Sequence of chain 1.A:
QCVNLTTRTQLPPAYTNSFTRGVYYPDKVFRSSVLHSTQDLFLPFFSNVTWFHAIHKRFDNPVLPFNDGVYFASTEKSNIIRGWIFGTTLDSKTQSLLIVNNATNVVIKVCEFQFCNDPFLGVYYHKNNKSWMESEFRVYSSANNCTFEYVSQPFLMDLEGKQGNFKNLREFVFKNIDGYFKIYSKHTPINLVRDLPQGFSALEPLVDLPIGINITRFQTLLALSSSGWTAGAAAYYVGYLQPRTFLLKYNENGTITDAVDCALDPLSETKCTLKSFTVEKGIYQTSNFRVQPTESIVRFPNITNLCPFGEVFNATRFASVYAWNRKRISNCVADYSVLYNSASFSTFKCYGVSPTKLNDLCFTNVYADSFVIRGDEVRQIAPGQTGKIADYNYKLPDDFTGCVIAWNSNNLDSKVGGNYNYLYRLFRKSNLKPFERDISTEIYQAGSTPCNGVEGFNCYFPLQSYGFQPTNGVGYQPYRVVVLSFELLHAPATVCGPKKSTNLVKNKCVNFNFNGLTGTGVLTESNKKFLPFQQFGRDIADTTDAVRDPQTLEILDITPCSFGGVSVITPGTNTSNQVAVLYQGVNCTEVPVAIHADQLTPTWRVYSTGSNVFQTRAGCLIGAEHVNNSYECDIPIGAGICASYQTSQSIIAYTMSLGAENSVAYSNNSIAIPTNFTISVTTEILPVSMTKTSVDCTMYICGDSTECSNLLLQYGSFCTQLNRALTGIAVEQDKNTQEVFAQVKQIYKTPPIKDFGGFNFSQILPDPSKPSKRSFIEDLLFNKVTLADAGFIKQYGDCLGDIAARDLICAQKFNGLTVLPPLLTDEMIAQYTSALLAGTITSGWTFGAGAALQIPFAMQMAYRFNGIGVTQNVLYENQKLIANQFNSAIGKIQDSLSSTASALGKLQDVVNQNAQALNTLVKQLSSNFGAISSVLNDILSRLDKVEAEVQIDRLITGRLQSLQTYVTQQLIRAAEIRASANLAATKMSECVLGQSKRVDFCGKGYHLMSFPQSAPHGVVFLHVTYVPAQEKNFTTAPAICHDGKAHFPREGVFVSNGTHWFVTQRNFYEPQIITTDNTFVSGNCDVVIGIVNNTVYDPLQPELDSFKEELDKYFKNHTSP

The small molecule below binds the protein below.
Small molecule (SMILES): CC(=O)N[C@H]1[C@H](O[C@H]2[C@H](O)[C@@H](NC(C)=O)CO[C@@H]2CO)O[C@H](CO)[C@@H](O)[C@@H]1O

Binding-site contacts:
Ligand atom O5 contacts residue ASN165 of chain 1.A at 2.6 Å (h-bond).
Ligand atom C3 contacts residue ASN165 of chain 1.A at 4.0 Å.
Ligand atom N2 contacts residue ILE468 of chain 1.C at 4.5 Å.
Ligand atom C5 contacts residue ASN164 of chain 1.A at 3.4 Å.
Ligand atom C1 contacts residue GLU132 of chain 1.A at 4.1 Å.
Ligand atom C6 contacts residue ASN164 of chain 1.A at 3.3 Å.
Ligand atom C5 contacts residue ASN165 of chain 1.A at 3.8 Å.
Ligand atom C1 contacts residue ASN165 of chain 1.A at 1.6 Å.
Ligand atom C2 contacts residue ASN165 of chain 1.A at 2.9 Å.
Ligand atom O7 contacts residue ASN165 of chain 1.A at 2.6 Å (h-bond).
Ligand atom O5 contacts residue GLU132 of chain 1.A at 4.4 Å.
Ligand atom C8 contacts residue ILE468 of chain 1.C at 4.3 Å (hydrophobic).
Ligand atom C1 contacts residue ASN164 of chain 1.A at 3.3 Å.
Ligand atom O6 contacts residue ASN164 of chain 1.A at 3.5 Å (h-bond).
Ligand atom N2 contacts residue ASN165 of chain 1.A at 3.0 Å (h-bond).
Ligand atom C7 contacts residue ASN165 of chain 1.A at 2.9 Å.
Ligand atom O5 contacts residue ASN164 of chain 1.A at 2.7 Å (h-bond).
Ligand atom C8 contacts residue ASN165 of chain 1.A at 4.0 Å.

Sequence of chain 1.C:
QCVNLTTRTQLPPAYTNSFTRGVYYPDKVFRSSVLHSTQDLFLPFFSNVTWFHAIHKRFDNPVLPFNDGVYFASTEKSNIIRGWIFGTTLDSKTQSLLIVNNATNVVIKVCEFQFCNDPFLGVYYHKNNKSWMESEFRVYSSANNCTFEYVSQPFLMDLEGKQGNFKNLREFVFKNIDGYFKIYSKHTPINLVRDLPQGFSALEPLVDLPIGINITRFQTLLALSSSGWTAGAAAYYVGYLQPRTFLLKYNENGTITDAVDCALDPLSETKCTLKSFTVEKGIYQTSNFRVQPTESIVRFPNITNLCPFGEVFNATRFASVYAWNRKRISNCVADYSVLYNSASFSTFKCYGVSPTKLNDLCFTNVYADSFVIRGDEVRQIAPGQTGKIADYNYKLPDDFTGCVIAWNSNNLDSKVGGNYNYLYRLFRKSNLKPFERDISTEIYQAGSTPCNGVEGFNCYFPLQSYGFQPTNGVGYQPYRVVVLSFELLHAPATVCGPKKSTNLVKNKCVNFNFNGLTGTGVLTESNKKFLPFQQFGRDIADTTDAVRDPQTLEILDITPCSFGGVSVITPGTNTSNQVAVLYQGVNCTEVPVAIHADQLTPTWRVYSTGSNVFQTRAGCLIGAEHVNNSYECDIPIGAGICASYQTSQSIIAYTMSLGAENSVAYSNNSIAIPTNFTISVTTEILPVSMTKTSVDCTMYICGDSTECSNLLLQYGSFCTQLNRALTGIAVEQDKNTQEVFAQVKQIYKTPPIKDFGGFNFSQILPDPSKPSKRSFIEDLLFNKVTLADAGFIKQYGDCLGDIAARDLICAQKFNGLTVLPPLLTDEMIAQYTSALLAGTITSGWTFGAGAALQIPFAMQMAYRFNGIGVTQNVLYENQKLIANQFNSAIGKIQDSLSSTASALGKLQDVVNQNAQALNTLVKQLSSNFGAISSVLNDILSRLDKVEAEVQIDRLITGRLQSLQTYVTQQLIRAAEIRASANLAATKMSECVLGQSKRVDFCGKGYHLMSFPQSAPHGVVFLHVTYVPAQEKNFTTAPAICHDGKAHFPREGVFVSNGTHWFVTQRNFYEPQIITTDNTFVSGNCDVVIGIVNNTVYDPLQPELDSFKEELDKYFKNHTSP